Sequence of chain 1.B:
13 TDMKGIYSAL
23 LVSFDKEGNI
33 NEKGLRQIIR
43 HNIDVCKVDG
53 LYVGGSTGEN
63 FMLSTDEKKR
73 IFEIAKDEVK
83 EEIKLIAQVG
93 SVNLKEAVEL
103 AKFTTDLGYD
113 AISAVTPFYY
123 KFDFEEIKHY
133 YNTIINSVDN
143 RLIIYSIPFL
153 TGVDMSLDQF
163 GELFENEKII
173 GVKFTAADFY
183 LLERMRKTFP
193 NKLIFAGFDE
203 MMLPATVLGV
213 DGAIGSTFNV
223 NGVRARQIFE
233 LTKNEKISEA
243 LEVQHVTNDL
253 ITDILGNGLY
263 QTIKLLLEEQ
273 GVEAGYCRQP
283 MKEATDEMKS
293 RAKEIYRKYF

This small molecule binds to this protein.
Small molecule (SMILES): CCC(=O)C(=O)O

Binding-site contacts:
Ligand atom C contacts residue ARG186 of chain 1.B at 4.5 Å.
Ligand atom OXT contacts residue TYR182 of chain 1.B at 4.4 Å.
Ligand atom C3 contacts residue LEU159 of chain 1.B at 4.0 Å (hydrophobic).
Ligand atom O contacts residue TYR182 of chain 1.B at 3.4 Å.
Ligand atom O3 contacts residue LEU159 of chain 1.B at 4.3 Å.
Ligand atom C contacts residue TYR182 of chain 1.B at 4.2 Å (hydrophobic).
Ligand atom O contacts residue ARG186 of chain 1.B at 3.4 Å.
Ligand atom OXT contacts residue LEU183 of chain 1.B at 4.1 Å.
Ligand atom C4 contacts residue LEU159 of chain 1.B at 3.6 Å (hydrophobic).
Ligand atom C2 contacts residue LEU159 of chain 1.B at 4.4 Å (hydrophobic).